The protein below binds the small molecule below.
Small molecule (SMILES): OC[C@H]1O[C@H](O)[C@H](O)[C@@H](O)[C@@H]1O

Binding-site contacts:
Ligand atom O2 contacts residue TRP56 of chain 1.C at 3.5 Å (h-bond).
Ligand atom C6 contacts residue GLU260 of chain 1.C at 3.6 Å.
Ligand atom O6 contacts residue GLU260 of chain 1.C at 3.3 Å (salt-bridge).
Ligand atom C3 contacts residue ASP207 of chain 1.C at 3.9 Å.
Ligand atom O4 contacts residue TYR146 of chain 1.C at 3.2 Å (h-bond).
Ligand atom O6 contacts residue TRP205 of chain 1.C at 3.5 Å.
Ligand atom C6 contacts residue TRP288 of chain 1.C at 3.6 Å (hydrophobic).
Ligand atom O2 contacts residue PHE208 of chain 1.C at 3.8 Å.
Ligand atom O5 contacts residue GLU260 of chain 1.C at 3.5 Å (salt-bridge).
Ligand atom C3 contacts residue TRP56 of chain 1.C at 4.1 Å (hydrophobic).
Ligand atom C3 contacts residue HIS104 of chain 1.C at 4.2 Å.
Ligand atom O4 contacts residue ASP207 of chain 1.C at 3.4 Å (salt-bridge).
Ligand atom C2 contacts residue ASP207 of chain 1.C at 4.1 Å.
Ligand atom O1 contacts residue GLU260 of chain 1.C at 2.7 Å (salt-bridge).
Ligand atom O3 contacts residue HIS103 of chain 1.C at 3.3 Å (h-bond).
Ligand atom O5 contacts residue ARG239 of chain 1.C at 3.9 Å.
Ligand atom C2 contacts residue TRP56 of chain 1.C at 3.4 Å (hydrophobic).
Ligand atom C2 contacts residue GLU55 of chain 1.C at 4.2 Å.
Ligand atom O4 contacts residue HIS103 of chain 1.C at 2.8 Å (h-bond).
Ligand atom O3 contacts residue GLU55 of chain 1.C at 2.4 Å (salt-bridge).
Ligand atom O5 contacts residue ASP207 of chain 1.C at 3.1 Å (salt-bridge).
Ligand atom O6 contacts residue PHE42 of chain 1.C at 4.0 Å.
Ligand atom C1 contacts residue TRP288 of chain 1.C at 4.1 Å (hydrophobic).
Ligand atom O6 contacts residue ARG239 of chain 1.C at 3.6 Å.
Ligand atom C3 contacts residue HIS103 of chain 1.C at 3.1 Å.
Ligand atom C4 contacts residue ASP207 of chain 1.C at 3.6 Å.
Ligand atom O3 contacts residue TRP56 of chain 1.C at 3.9 Å.
Ligand atom C1 contacts residue GLU260 of chain 1.C at 3.3 Å.
Ligand atom C5 contacts residue ASP207 of chain 1.C at 3.0 Å.
Ligand atom O2 contacts residue ASP207 of chain 1.C at 3.4 Å (salt-bridge).
Ligand atom C5 contacts residue HIS44 of chain 1.C at 4.2 Å.
Ligand atom O3 contacts residue TRP288 of chain 1.C at 3.7 Å.
Ligand atom O6 contacts residue CYS281 of chain 1.C at 3.6 Å (h-bond).
Ligand atom C2 contacts residue HIS104 of chain 1.C at 4.0 Å.
Ligand atom O6 contacts residue TRP288 of chain 1.C at 4.2 Å.
Ligand atom C4 contacts residue HIS103 of chain 1.C at 3.6 Å.
Ligand atom O2 contacts residue HIS104 of chain 1.C at 2.8 Å (h-bond).
Ligand atom C4 contacts residue HIS44 of chain 1.C at 3.2 Å.
Ligand atom C3 contacts residue GLU55 of chain 1.C at 3.7 Å.
Ligand atom O4 contacts residue HIS44 of chain 1.C at 2.4 Å (h-bond).

Sequence of chain 1.C:
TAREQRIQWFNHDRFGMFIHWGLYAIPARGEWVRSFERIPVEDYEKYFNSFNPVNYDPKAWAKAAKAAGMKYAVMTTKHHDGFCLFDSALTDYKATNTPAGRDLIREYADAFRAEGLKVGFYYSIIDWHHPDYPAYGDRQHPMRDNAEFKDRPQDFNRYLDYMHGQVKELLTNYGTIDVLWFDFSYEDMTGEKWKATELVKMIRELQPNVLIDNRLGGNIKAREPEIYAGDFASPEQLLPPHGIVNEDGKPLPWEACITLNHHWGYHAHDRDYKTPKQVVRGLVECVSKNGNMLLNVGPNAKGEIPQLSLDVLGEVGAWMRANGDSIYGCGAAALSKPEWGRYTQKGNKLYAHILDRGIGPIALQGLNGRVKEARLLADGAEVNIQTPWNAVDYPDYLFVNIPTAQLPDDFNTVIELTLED

Sequence of chain 1.D:
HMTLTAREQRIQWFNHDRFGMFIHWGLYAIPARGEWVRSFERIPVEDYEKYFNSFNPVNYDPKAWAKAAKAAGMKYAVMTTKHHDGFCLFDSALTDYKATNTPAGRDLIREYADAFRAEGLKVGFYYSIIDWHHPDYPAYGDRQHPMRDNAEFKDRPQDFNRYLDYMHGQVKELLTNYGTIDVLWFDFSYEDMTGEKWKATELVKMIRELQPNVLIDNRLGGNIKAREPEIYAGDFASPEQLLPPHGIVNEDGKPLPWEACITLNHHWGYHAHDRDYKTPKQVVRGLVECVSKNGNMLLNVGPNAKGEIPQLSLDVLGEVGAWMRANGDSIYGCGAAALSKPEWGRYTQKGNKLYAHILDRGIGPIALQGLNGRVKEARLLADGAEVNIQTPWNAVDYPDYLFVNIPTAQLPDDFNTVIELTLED